Sequence of chain 1.B:
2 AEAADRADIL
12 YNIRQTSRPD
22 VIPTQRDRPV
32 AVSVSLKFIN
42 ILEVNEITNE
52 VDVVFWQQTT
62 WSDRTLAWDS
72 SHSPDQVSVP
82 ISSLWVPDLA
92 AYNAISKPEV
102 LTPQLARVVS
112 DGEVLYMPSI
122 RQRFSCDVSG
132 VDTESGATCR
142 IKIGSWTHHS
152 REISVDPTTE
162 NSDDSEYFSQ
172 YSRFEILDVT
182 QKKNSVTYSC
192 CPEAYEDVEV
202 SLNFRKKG

Binding-site contacts:
Ligand atom CL1 contacts residue ALA107 of chain 1.B at 3.9 Å.
Ligand atom N6 contacts residue THR148 of chain 1.A at 3.8 Å.
Ligand atom C1 contacts residue TRP147 of chain 1.A at 3.5 Å (hydrophobic).
Ligand atom N3 contacts residue TRP147 of chain 1.A at 3.6 Å (h-bond).
Ligand atom N6 contacts residue MET118 of chain 1.B at 4.0 Å.
Ligand atom C7 contacts residue TRP147 of chain 1.A at 4.0 Å (hydrophobic).
Ligand atom CL1 contacts residue THR148 of chain 1.A at 4.2 Å.
Ligand atom N2 contacts residue TYR93 of chain 1.A at 2.7 Å (h-bond).
Ligand atom C7 contacts residue LEU116 of chain 1.B at 4.1 Å (hydrophobic).
Ligand atom N2 contacts residue TRP147 of chain 1.A at 3.0 Å (h-bond).
Ligand atom CL1 contacts residue ARG108 of chain 1.B at 3.5 Å.
Ligand atom C4 contacts residue THR148 of chain 1.A at 4.0 Å.
Ligand atom C9 contacts residue TYR196 of chain 1.A at 3.5 Å (hydrophobic).
Ligand atom CL1 contacts residue LEU106 of chain 1.B at 3.8 Å.
Ligand atom C8 contacts residue LEU116 of chain 1.B at 3.5 Å (hydrophobic).
Ligand atom C7 contacts residue CYS192 of chain 1.A at 3.9 Å (hydrophobic).
Ligand atom CL1 contacts residue TYR117 of chain 1.B at 4.0 Å.
Ligand atom N2 contacts residue SER146 of chain 1.A at 3.6 Å.
Ligand atom C4 contacts residue LEU116 of chain 1.B at 3.8 Å (hydrophobic).
Ligand atom C1 contacts residue TYR93 of chain 1.A at 3.3 Å (hydrophobic).
Ligand atom N6 contacts residue TRP147 of chain 1.A at 3.7 Å.
Ligand atom N4 contacts residue TRP57 of chain 1.B at 4.1 Å.
Ligand atom C6 contacts residue MET118 of chain 1.B at 4.0 Å (hydrophobic).
Ligand atom C2 contacts residue TRP57 of chain 1.B at 3.5 Å (hydrophobic).
Ligand atom N2 contacts residue TYR196 of chain 1.A at 3.9 Å.
Ligand atom C6 contacts residue TRP147 of chain 1.A at 3.1 Å (hydrophobic).
Ligand atom C6 contacts residue TYR196 of chain 1.A at 4.1 Å (hydrophobic).
Ligand atom C2 contacts residue TYR189 of chain 1.A at 4.2 Å (hydrophobic).
Ligand atom C9 contacts residue TRP147 of chain 1.A at 3.2 Å (hydrophobic).
Ligand atom CL1 contacts residue LEU116 of chain 1.B at 3.0 Å.
Ligand atom CL1 contacts residue MET118 of chain 1.B at 4.0 Å.
Ligand atom C3 contacts residue MET118 of chain 1.B at 3.7 Å (hydrophobic).
Ligand atom C2 contacts residue TRP147 of chain 1.A at 3.6 Å (hydrophobic).
Ligand atom N4 contacts residue TYR93 of chain 1.A at 3.3 Å (h-bond).
Ligand atom C5 contacts residue TRP147 of chain 1.A at 3.1 Å (hydrophobic).
Ligand atom C3 contacts residue CYS191 of chain 1.A at 3.8 Å (hydrophobic).
Ligand atom N4 contacts residue TRP147 of chain 1.A at 3.3 Å.
Ligand atom C8 contacts residue ARG108 of chain 1.B at 4.0 Å.
Ligand atom C5 contacts residue MET118 of chain 1.B at 3.9 Å (hydrophobic).
Ligand atom C7 contacts residue TYR196 of chain 1.A at 3.4 Å (hydrophobic).

Sequence of chain 1.A:
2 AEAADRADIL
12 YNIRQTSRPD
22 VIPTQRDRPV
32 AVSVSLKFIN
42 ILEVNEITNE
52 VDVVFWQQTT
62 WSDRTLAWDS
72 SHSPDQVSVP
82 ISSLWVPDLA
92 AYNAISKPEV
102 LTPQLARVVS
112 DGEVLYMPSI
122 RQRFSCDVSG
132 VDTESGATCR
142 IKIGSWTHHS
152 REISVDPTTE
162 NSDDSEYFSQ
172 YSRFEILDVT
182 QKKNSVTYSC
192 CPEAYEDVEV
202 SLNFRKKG

The small molecule below binds the protein below.
Small molecule (SMILES): [H]/N=C1/NCCN1Cc1ccc(Cl)nc1